This protein binds this small molecule.
Small molecule (SMILES): Oc1cc(Cc2ccccc2)ccc1Oc1ccc(Cl)cc1Cl

Binding-site contacts:
Ligand atom C6 contacts residue NAD1 of chain 1.G at 3.3 Å.
Ligand atom CL1 contacts residue GLY96 of chain 1.B at 3.3 Å.
Ligand atom C4 contacts residue ALA198 of chain 1.B at 3.8 Å (hydrophobic).
Ligand atom CL5 contacts residue MET98 of chain 1.B at 3.1 Å.
Ligand atom C12 contacts residue GLY96 of chain 1.B at 3.6 Å.
Ligand atom O2 contacts residue NAD1 of chain 1.G at 2.7 Å (h-bond).
Ligand atom CL1 contacts residue NAD1 of chain 1.G at 3.6 Å.
Ligand atom C18 contacts residue NAD1 of chain 1.G at 3.1 Å.
Ligand atom C17 contacts residue PHE149 of chain 1.B at 3.3 Å (hydrophobic).
Ligand atom C7 contacts residue MET161 of chain 1.B at 3.7 Å (hydrophobic).
Ligand atom C16 contacts residue TYR158 of chain 1.B at 3.9 Å (hydrophobic).
Ligand atom C8 contacts residue MET161 of chain 1.B at 3.6 Å (hydrophobic).
Ligand atom C11 contacts residue MET98 of chain 1.B at 3.9 Å (hydrophobic).
Ligand atom O2 contacts residue TYR158 of chain 1.B at 2.6 Å (h-bond).
Ligand atom C10 contacts residue MET103 of chain 1.B at 3.5 Å (hydrophobic).
Ligand atom C16 contacts residue PHE149 of chain 1.B at 3.7 Å (hydrophobic).
Ligand atom C10 contacts residue ALA198 of chain 1.B at 3.0 Å (hydrophobic).
Ligand atom C8 contacts residue ALA198 of chain 1.B at 3.4 Å (hydrophobic).
Ligand atom O2 contacts residue LYS165 of chain 1.B at 3.8 Å.
Ligand atom C2 contacts residue TYR158 of chain 1.B at 3.6 Å (hydrophobic).
Ligand atom C19 contacts residue SER200 of chain 1.B at 3.9 Å.
Ligand atom C11 contacts residue ALA198 of chain 1.B at 3.5 Å (hydrophobic).
Ligand atom C1 contacts residue TYR158 of chain 1.B at 3.7 Å (hydrophobic).
Ligand atom C7 contacts residue ALA198 of chain 1.B at 3.3 Å (hydrophobic).
Ligand atom C5 contacts residue NAD1 of chain 1.G at 3.4 Å.
Ligand atom O1 contacts residue NAD1 of chain 1.G at 3.3 Å (h-bond).
Ligand atom C4 contacts residue NAD1 of chain 1.G at 3.9 Å.
Ligand atom C3 contacts residue NAD1 of chain 1.G at 3.7 Å.
Ligand atom C1 contacts residue NAD1 of chain 1.G at 3.5 Å.
Ligand atom CL5 contacts residue PHE97 of chain 1.B at 3.8 Å.
Ligand atom C2 contacts residue NAD1 of chain 1.G at 3.6 Å.
Ligand atom C5 contacts residue MET199 of chain 1.B at 3.1 Å (hydrophobic).
Ligand atom C4 contacts residue MET199 of chain 1.B at 3.2 Å (hydrophobic).
Ligand atom C12 contacts residue ALA198 of chain 1.B at 3.9 Å (hydrophobic).
Ligand atom O2 contacts residue MET161 of chain 1.B at 3.9 Å.
Ligand atom C12 contacts residue PHE97 of chain 1.B at 3.7 Å (hydrophobic).
Ligand atom O1 contacts residue ALA198 of chain 1.B at 3.6 Å.
Ligand atom C18 contacts residue PRO193 of chain 1.B at 3.8 Å (hydrophobic).
Ligand atom CL1 contacts residue ALA198 of chain 1.B at 3.6 Å.
Ligand atom C9 contacts residue ALA198 of chain 1.B at 3.1 Å (hydrophobic).

Sequence of chain 1.B:
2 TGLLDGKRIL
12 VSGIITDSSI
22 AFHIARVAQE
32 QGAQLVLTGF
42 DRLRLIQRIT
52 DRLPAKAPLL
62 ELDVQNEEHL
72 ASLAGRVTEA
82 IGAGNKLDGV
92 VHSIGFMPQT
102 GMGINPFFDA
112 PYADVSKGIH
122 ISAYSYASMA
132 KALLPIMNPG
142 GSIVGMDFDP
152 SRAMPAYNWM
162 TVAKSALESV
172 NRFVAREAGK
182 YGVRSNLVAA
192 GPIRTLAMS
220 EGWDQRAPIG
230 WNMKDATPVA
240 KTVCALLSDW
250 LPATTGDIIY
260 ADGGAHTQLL